Sequence of chain 2.A:
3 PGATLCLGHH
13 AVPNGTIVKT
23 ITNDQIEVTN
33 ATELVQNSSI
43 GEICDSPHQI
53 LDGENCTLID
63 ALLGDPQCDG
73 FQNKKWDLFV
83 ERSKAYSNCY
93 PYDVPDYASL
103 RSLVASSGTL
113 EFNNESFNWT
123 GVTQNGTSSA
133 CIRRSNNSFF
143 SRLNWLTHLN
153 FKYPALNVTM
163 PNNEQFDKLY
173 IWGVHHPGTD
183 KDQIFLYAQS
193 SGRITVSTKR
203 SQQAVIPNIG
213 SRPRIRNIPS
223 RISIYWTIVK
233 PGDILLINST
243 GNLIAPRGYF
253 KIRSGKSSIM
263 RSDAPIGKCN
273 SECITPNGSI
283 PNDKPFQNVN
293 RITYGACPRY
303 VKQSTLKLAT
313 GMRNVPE

A protein and the small-molecule ligand that binds it are described below.
Small molecule (SMILES): CC(=O)N[C@H]1[C@H](O[C@H]2[C@H](O)[C@@H](NC(C)=O)CO[C@@H]2CO)O[C@H](CO)[C@@H](O[C@@H]2O[C@H](CO)[C@@H](O)[C@H](O)[C@@H]2O)[C@@H]1O

Binding-site contacts:
Ligand atom C8 contacts residue PRO215 of chain 2.A at 3.6 Å (hydrophobic).
Ligand atom C6 contacts residue ASN219 of chain 2.A at 3.8 Å.
Ligand atom C2 contacts residue ASN159 of chain 3.A at 2.5 Å.
Ligand atom C8 contacts residue ARG216 of chain 2.A at 3.8 Å.
Ligand atom O5 contacts residue LEU238 of chain 3.A at 4.2 Å.
Ligand atom C7 contacts residue PRO215 of chain 2.A at 3.9 Å (hydrophobic).
Ligand atom C4 contacts residue ARG216 of chain 2.A at 4.0 Å.
Ligand atom C7 contacts residue NAG2 of chain 3.I at 4.2 Å.
Ligand atom O6 contacts residue ARG216 of chain 2.A at 3.4 Å (salt-bridge).
Ligand atom C8 contacts residue NAG1 of chain 3.I at 3.8 Å.
Ligand atom O7 contacts residue ARG214 of chain 2.A at 3.8 Å.
Ligand atom C8 contacts residue NAG2 of chain 3.I at 3.7 Å.
Ligand atom C6 contacts residue THR161 of chain 3.A at 4.1 Å.
Ligand atom C8 contacts residue SER213 of chain 2.A at 3.0 Å.
Ligand atom C7 contacts residue NAG1 of chain 3.I at 4.2 Å.
Ligand atom N2 contacts residue SER213 of chain 2.A at 2.9 Å (h-bond).
Ligand atom O7 contacts residue ARG216 of chain 2.A at 2.4 Å (salt-bridge).
Ligand atom O3 contacts residue ARG216 of chain 2.A at 3.8 Å.
Ligand atom C8 contacts residue ILE236 of chain 3.A at 3.7 Å (hydrophobic).
Ligand atom C5 contacts residue ASN159 of chain 3.A at 3.6 Å.
Ligand atom O7 contacts residue PRO215 of chain 2.A at 3.4 Å.
Ligand atom C1 contacts residue ASN159 of chain 3.A at 1.4 Å.
Ligand atom C7 contacts residue ASN159 of chain 3.A at 3.7 Å.
Ligand atom C8 contacts residue THR181 of chain 2.A at 3.8 Å.
Ligand atom O7 contacts residue NAG2 of chain 3.I at 3.9 Å.
Ligand atom O7 contacts residue ASN159 of chain 3.A at 4.1 Å.
Ligand atom C4 contacts residue ASN159 of chain 3.A at 4.2 Å.
Ligand atom C5 contacts residue LEU238 of chain 3.A at 4.1 Å (hydrophobic).
Ligand atom O6 contacts residue ASN219 of chain 2.A at 4.1 Å.
Ligand atom C3 contacts residue ASN159 of chain 3.A at 3.8 Å.
Ligand atom O5 contacts residue ASN159 of chain 3.A at 2.4 Å (h-bond).
Ligand atom C2 contacts residue SER213 of chain 2.A at 4.1 Å.
Ligand atom N2 contacts residue ASN159 of chain 3.A at 2.9 Å (h-bond).
Ligand atom C7 contacts residue SER213 of chain 2.A at 3.4 Å.
Ligand atom C7 contacts residue ARG216 of chain 2.A at 3.4 Å.
Ligand atom O5 contacts residue ARG216 of chain 2.A at 3.6 Å (salt-bridge).
Ligand atom O6 contacts residue THR161 of chain 3.A at 3.6 Å.
Ligand atom C2 contacts residue ARG216 of chain 2.A at 3.9 Å.
Ligand atom C3 contacts residue ARG216 of chain 2.A at 4.1 Å.
Ligand atom C5 contacts residue ASN219 of chain 2.A at 3.6 Å.

Sequence of chain 3.A:
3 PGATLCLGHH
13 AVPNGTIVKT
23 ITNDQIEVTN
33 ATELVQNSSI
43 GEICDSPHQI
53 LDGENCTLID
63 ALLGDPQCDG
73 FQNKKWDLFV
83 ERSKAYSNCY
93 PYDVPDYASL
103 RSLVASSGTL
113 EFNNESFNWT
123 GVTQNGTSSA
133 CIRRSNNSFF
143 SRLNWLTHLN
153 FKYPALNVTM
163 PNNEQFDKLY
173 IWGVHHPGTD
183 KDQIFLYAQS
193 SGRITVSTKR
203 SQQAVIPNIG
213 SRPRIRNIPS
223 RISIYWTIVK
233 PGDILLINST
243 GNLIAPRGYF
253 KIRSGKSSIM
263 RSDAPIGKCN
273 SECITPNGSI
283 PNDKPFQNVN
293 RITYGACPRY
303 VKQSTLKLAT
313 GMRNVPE